Sequence of chain 1.A:
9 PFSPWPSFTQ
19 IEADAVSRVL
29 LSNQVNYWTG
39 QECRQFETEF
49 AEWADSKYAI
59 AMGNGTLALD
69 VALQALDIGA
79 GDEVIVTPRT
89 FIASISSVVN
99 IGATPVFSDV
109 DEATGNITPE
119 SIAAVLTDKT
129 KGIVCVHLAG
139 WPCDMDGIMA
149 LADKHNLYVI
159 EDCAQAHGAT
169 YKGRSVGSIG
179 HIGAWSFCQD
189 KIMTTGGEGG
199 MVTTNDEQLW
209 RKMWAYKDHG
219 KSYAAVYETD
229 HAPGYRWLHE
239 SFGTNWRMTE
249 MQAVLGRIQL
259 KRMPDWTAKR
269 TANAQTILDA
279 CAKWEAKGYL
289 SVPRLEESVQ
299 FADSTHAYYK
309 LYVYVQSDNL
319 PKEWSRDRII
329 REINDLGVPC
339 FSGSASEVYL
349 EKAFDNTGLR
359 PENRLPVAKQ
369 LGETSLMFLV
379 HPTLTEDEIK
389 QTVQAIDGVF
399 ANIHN

The protein below binds the small molecule below.
Small molecule (SMILES): CC(=O)N[C@H]1[C@@H](OP(=O)(O)OP(=O)(O)OC[C@H]2O[C@@H](n3ccc(=O)[nH]c3=O)[C@H](O)[C@@H]2O)O[C@H](C)[C@@H](/N=C/c2c(COP(=O)(O)O)cnc(C)c2O)[C@@H]1O

Sequence of chain 1.B:
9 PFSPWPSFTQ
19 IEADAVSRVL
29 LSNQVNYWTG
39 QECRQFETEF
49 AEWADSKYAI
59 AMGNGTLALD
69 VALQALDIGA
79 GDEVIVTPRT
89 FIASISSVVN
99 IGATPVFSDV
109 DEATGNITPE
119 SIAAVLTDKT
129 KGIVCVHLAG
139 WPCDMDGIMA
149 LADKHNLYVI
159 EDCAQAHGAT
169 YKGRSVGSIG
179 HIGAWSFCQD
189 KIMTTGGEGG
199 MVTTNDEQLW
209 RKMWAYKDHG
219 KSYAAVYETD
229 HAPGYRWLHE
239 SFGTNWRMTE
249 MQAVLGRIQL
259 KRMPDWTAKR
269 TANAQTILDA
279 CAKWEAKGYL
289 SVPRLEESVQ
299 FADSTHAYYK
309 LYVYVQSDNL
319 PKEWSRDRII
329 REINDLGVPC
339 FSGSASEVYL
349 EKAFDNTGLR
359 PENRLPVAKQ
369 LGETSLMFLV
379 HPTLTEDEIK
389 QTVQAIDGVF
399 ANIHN

Binding-site contacts:
Ligand atom O3 contacts residue PMP1 of chain 1.C at 0.5 Å (h-bond).
Ligand atom O1P contacts residue PMP1 of chain 1.C at 0.2 Å (h-bond).
Ligand atom C4A contacts residue PMP1 of chain 1.C at 0.5 Å.
Ligand atom O1A contacts residue TYR233 of chain 1.B at 2.7 Å (h-bond).
Ligand atom C2A contacts residue PMP1 of chain 1.C at 0.2 Å.
Ligand atom O2P contacts residue ASN243 of chain 1.B at 2.9 Å (h-bond).
Ligand atom O2P contacts residue PMP1 of chain 1.C at 0.1 Å (h-bond).
Ligand atom C5A contacts residue PMP1 of chain 1.C at 0.1 Å.
Ligand atom O4P contacts residue SER184 of chain 1.A at 3.4 Å (h-bond).
Ligand atom C4 contacts residue LYS189 of chain 1.A at 3.3 Å.
Ligand atom O3P contacts residue GLY63 of chain 1.A at 2.9 Å (h-bond).
Ligand atom C4A contacts residue LYS189 of chain 1.A at 2.9 Å.
Ligand atom C3 contacts residue PMP1 of chain 1.C at 0.3 Å.
Ligand atom O7' contacts residue GLN187 of chain 1.A at 3.0 Å (h-bond).
Ligand atom C2 contacts residue ALA162 of chain 1.A at 3.3 Å (hydrophobic).
Ligand atom C8' contacts residue ASN34 of chain 1.B at 3.2 Å.
Ligand atom C4 contacts residue PMP1 of chain 1.C at 0.3 Å.
Ligand atom O2C contacts residue GLY232 of chain 1.B at 3.3 Å (h-bond).
Ligand atom O3P contacts residue SER184 of chain 1.A at 2.6 Å (h-bond).
Ligand atom C3' contacts residue PMP1 of chain 1.C at 2.7 Å.
Ligand atom O3A contacts residue PHE89 of chain 1.A at 3.1 Å.
Ligand atom C5 contacts residue PMP1 of chain 1.C at 0.1 Å.
Ligand atom N1 contacts residue PMP1 of chain 1.C at 0.1 Å (h-bond).
Ligand atom O4P contacts residue PMP1 of chain 1.C at 0.1 Å (h-bond).
Ligand atom P contacts residue PMP1 of chain 1.C at 0.1 Å.
Ligand atom C2 contacts residue PMP1 of chain 1.C at 0.1 Å.
Ligand atom N4' contacts residue LYS189 of chain 1.A at 3.1 Å (salt-bridge).
Ligand atom N1 contacts residue ASP160 of chain 1.A at 2.6 Å (salt-bridge).
Ligand atom O3 contacts residue LYS189 of chain 1.A at 3.0 Å (salt-bridge).
Ligand atom O2P contacts residue THR64 of chain 1.A at 2.6 Å (h-bond).
Ligand atom C6' contacts residue PMP1 of chain 1.C at 3.3 Å.
Ligand atom O3P contacts residue PMP1 of chain 1.C at 0.1 Å (h-bond).
Ligand atom O4C contacts residue GLY341 of chain 1.A at 2.8 Å (h-bond).
Ligand atom C4' contacts residue PMP1 of chain 1.C at 2.5 Å.
Ligand atom N4' contacts residue PMP1 of chain 1.C at 1.3 Å.
Ligand atom O1B contacts residue LYS219 of chain 1.B at 2.7 Å (salt-bridge).
Ligand atom O3 contacts residue GLN163 of chain 1.A at 2.9 Å (h-bond).
Ligand atom O3' contacts residue PMP1 of chain 1.C at 2.1 Å (h-bond).
Ligand atom C6 contacts residue PMP1 of chain 1.C at 0.1 Å.
Ligand atom O4B contacts residue ARG234 of chain 1.B at 3.3 Å (salt-bridge).